Sequence of chain 1.A:
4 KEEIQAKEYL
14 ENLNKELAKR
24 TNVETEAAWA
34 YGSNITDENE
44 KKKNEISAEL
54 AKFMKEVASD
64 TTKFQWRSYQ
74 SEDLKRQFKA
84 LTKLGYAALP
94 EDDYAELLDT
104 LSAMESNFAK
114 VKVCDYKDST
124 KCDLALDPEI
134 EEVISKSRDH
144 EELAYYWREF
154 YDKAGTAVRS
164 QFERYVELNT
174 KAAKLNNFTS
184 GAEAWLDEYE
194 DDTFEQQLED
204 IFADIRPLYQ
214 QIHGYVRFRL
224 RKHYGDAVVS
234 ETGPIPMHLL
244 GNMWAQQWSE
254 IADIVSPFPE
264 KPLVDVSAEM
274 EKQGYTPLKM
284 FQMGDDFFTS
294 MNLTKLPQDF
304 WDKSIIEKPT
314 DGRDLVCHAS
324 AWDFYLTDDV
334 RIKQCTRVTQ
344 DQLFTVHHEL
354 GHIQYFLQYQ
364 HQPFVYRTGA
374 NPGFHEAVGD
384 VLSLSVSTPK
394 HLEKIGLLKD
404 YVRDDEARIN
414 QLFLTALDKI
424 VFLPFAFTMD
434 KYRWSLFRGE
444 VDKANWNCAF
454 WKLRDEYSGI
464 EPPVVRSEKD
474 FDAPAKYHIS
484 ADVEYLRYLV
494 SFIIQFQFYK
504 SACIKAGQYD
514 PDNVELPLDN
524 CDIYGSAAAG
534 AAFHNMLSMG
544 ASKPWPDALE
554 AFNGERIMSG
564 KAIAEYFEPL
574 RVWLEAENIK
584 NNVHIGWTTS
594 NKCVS

Binding-site contacts:
Ligand atom C3 contacts residue ASN37 of chain 1.A at 3.7 Å.
Ligand atom C1 contacts residue THR39 of chain 1.A at 4.3 Å.
Ligand atom C5 contacts residue THR39 of chain 1.A at 4.2 Å.
Ligand atom O6 contacts residue GLU41 of chain 1.A at 3.6 Å.
Ligand atom N2 contacts residue ASN37 of chain 1.A at 3.0 Å (h-bond).
Ligand atom O5 contacts residue ASN42 of chain 1.A at 3.4 Å (h-bond).
Ligand atom O6 contacts residue THR39 of chain 1.A at 2.8 Å (h-bond).
Ligand atom O5 contacts residue ASN37 of chain 1.A at 2.3 Å (h-bond).
Ligand atom C1 contacts residue ASN42 of chain 1.A at 4.0 Å.
Ligand atom O7 contacts residue ASN37 of chain 1.A at 3.7 Å.
Ligand atom C6 contacts residue GLU41 of chain 1.A at 3.7 Å.
Ligand atom C1 contacts residue ASN37 of chain 1.A at 1.4 Å.
Ligand atom C8 contacts residue ASP314 of chain 1.A at 3.6 Å.
Ligand atom C8 contacts residue ARG316 of chain 1.A at 3.0 Å.
Ligand atom O6 contacts residue ASN42 of chain 1.A at 3.8 Å.
Ligand atom C5 contacts residue ASN37 of chain 1.A at 3.6 Å.
Ligand atom O7 contacts residue ARG316 of chain 1.A at 4.5 Å.
Ligand atom C7 contacts residue ARG316 of chain 1.A at 4.1 Å.
Ligand atom O5 contacts residue THR39 of chain 1.A at 4.0 Å.
Ligand atom C4 contacts residue ASN37 of chain 1.A at 4.1 Å.
Ligand atom C7 contacts residue ASN37 of chain 1.A at 3.6 Å.
Ligand atom C6 contacts residue THR39 of chain 1.A at 4.1 Å.
Ligand atom C2 contacts residue ASN37 of chain 1.A at 2.4 Å.

A small-molecule ligand and the protein it binds are described below.
Small molecule (SMILES): CC(=O)N[C@@H]1[C@@H](O)[C@H](O)[C@@H](CO)O[C@H]1O